This small molecule binds to this protein.
Small molecule (SMILES): CC(=O)N[C@H]1[C@H](O[C@H]2[C@H](O)[C@@H](NC(C)=O)CO[C@@H]2CO)O[C@H](CO)[C@@H](O[C@@H]2O[C@H](CO)[C@@H](O)[C@H](O)[C@@H]2O)[C@@H]1O

Binding-site contacts:
Ligand atom C2 contacts residue GLY216 of chain 41.E at 3.9 Å.
Ligand atom C1 contacts residue ASN237 of chain 41.E at 1.4 Å.
Ligand atom O7 contacts residue GLY216 of chain 41.E at 3.9 Å.
Ligand atom C8 contacts residue LYS217 of chain 41.E at 3.9 Å.
Ligand atom C1 contacts residue GLY216 of chain 41.E at 4.3 Å.
Ligand atom C8 contacts residue NAG1 of chain 41.I at 4.3 Å.
Ligand atom C2 contacts residue ASN237 of chain 41.E at 2.6 Å.
Ligand atom N2 contacts residue ASN237 of chain 41.E at 3.1 Å (h-bond).
Ligand atom C8 contacts residue GLY216 of chain 41.E at 2.1 Å.
Ligand atom C7 contacts residue NAG1 of chain 41.I at 4.4 Å.
Ligand atom C7 contacts residue GLY216 of chain 41.E at 2.7 Å.
Ligand atom C7 contacts residue ASN237 of chain 41.E at 3.7 Å.
Ligand atom C4 contacts residue ASN237 of chain 41.E at 4.3 Å.
Ligand atom O7 contacts residue ASN218 of chain 41.E at 3.5 Å (h-bond).
Ligand atom N2 contacts residue GLY216 of chain 41.E at 2.6 Å (h-bond).
Ligand atom O6 contacts residue ASN237 of chain 41.E at 4.4 Å.
Ligand atom O5 contacts residue ASN237 of chain 41.E at 2.3 Å (h-bond).
Ligand atom C5 contacts residue ASN237 of chain 41.E at 3.6 Å.
Ligand atom O7 contacts residue ASN237 of chain 41.E at 3.8 Å.
Ligand atom C7 contacts residue ASN218 of chain 41.E at 3.4 Å.
Ligand atom C8 contacts residue ASN218 of chain 41.E at 2.8 Å.
Ligand atom N2 contacts residue ASN218 of chain 41.E at 4.4 Å.
Ligand atom C3 contacts residue ASN237 of chain 41.E at 3.9 Å.
Ligand atom O7 contacts residue NAG1 of chain 41.I at 3.7 Å.

Sequence of chain 41.E:
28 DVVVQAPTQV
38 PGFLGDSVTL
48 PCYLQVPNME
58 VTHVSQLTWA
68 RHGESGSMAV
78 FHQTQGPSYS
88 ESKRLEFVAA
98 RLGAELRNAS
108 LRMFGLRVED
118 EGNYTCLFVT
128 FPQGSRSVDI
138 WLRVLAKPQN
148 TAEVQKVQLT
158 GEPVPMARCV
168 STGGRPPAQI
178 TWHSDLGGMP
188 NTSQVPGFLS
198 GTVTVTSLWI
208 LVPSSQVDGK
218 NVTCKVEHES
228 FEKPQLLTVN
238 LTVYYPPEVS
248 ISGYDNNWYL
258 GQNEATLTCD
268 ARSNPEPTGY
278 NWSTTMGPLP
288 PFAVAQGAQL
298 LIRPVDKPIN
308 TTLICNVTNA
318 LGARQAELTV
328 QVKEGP